Sequence of chain 1.B:
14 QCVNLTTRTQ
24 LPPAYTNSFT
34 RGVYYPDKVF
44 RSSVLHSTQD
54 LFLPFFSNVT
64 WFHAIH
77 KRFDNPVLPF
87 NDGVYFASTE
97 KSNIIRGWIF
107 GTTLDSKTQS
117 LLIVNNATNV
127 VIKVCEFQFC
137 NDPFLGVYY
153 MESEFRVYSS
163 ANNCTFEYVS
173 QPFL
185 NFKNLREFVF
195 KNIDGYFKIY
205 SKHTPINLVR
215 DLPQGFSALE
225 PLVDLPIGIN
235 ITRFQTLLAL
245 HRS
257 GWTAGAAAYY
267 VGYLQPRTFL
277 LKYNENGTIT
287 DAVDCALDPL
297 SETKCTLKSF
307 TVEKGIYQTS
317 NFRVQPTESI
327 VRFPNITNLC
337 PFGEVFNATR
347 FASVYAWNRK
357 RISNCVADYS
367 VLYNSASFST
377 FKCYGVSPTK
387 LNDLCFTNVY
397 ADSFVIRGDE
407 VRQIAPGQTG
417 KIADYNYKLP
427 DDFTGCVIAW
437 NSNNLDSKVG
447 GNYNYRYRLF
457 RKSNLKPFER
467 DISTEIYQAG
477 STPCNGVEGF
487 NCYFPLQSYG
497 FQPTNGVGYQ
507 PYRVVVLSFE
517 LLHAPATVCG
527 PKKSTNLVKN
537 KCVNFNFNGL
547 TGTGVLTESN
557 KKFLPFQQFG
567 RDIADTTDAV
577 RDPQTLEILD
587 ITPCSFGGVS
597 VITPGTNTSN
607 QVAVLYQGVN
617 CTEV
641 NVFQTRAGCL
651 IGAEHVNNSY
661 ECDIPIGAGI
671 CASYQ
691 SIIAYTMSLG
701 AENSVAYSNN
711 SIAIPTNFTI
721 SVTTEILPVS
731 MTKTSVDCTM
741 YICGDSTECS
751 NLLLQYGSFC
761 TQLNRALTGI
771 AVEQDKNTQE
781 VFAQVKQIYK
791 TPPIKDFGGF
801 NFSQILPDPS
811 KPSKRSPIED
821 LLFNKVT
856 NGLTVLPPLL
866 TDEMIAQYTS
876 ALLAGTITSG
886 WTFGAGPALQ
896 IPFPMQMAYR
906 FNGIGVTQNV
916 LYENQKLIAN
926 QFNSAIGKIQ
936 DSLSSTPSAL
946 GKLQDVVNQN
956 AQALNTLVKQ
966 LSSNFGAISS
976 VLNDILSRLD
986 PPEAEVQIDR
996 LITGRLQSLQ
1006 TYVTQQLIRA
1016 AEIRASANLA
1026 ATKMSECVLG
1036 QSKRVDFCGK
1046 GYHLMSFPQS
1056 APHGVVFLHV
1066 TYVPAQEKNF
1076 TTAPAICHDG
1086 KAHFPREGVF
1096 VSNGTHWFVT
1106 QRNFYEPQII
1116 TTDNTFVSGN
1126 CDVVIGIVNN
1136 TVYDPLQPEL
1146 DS

Binding-site contacts:
Ligand atom C5 contacts residue ASN234 of chain 1.C at 3.7 Å.
Ligand atom C1 contacts residue THR236 of chain 1.C at 4.2 Å.
Ligand atom C4 contacts residue ASN234 of chain 1.C at 4.2 Å.
Ligand atom O5 contacts residue ASN234 of chain 1.C at 2.4 Å (h-bond).
Ligand atom O7 contacts residue ASN234 of chain 1.C at 4.4 Å.
Ligand atom N2 contacts residue ASN234 of chain 1.C at 2.9 Å (h-bond).
Ligand atom C8 contacts residue GLU465 of chain 1.B at 3.6 Å.
Ligand atom C1 contacts residue ASN234 of chain 1.C at 1.4 Å.
Ligand atom O5 contacts residue THR236 of chain 1.C at 3.8 Å.
Ligand atom C7 contacts residue GLU465 of chain 1.B at 4.2 Å.
Ligand atom O5 contacts residue THR108 of chain 1.C at 3.7 Å.
Ligand atom C2 contacts residue ASN234 of chain 1.C at 2.5 Å.
Ligand atom C5 contacts residue THR236 of chain 1.C at 3.7 Å.
Ligand atom C6 contacts residue THR236 of chain 1.C at 4.0 Å.
Ligand atom O6 contacts residue THR236 of chain 1.C at 3.4 Å (h-bond).
Ligand atom C3 contacts residue ASN234 of chain 1.C at 3.8 Å.
Ligand atom C7 contacts residue ASN234 of chain 1.C at 3.9 Å.
Ligand atom C8 contacts residue LYS462 of chain 1.B at 3.8 Å.
Ligand atom O6 contacts residue THR108 of chain 1.C at 3.7 Å.
Ligand atom O7 contacts residue ARG457 of chain 1.B at 3.6 Å (salt-bridge).
Ligand atom C1 contacts residue THR108 of chain 1.C at 4.3 Å.

A small-molecule ligand and the protein it binds are described below.
Small molecule (SMILES): CC(=O)N[C@@H]1[C@@H](O)[C@H](O)[C@@H](CO)O[C@H]1O

Sequence of chain 1.C:
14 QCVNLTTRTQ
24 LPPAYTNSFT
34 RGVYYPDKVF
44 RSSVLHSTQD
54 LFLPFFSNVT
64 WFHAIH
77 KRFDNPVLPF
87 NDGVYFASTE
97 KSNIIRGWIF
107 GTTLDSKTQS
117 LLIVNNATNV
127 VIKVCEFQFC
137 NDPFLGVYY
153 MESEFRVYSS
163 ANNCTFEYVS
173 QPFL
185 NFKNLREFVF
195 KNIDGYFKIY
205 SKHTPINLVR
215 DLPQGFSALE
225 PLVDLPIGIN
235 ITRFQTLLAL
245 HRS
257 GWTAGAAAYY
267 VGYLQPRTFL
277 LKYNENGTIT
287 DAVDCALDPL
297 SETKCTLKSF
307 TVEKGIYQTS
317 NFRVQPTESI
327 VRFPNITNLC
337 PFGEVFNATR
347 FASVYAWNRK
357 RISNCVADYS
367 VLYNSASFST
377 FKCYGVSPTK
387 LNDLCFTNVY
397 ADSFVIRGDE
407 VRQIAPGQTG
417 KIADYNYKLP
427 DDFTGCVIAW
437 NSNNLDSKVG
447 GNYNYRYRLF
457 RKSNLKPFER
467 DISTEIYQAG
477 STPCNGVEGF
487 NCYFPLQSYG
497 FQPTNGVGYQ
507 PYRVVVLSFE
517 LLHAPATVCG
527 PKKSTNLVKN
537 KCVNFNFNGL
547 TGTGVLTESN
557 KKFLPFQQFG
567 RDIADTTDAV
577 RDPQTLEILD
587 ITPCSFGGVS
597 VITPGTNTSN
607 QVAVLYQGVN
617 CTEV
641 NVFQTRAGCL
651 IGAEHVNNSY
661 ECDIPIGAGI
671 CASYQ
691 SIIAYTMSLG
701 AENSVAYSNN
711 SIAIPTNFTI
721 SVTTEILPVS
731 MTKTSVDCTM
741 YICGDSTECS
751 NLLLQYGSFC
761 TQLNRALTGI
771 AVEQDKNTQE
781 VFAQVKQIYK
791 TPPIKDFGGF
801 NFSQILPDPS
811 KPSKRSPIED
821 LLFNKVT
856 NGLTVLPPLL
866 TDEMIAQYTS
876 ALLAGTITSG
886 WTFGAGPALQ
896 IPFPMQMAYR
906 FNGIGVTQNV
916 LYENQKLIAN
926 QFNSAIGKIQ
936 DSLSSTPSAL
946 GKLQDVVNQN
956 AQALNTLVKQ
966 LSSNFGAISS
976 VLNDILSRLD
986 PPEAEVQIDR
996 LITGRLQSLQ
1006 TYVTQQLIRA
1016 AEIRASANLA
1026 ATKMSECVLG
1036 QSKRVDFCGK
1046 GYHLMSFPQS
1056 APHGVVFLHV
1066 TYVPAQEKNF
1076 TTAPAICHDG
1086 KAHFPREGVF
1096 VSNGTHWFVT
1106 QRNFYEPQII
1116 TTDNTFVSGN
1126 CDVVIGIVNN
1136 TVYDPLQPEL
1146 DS